A protein and the small-molecule ligand that binds it are described below.
Small molecule (SMILES): CC(=O)N[C@@H]1[C@@H](O)[C@H](O)[C@@H](CO)O[C@H]1O

Binding-site contacts:
Ligand atom O3 contacts residue CYS333 of chain 1.A at 3.3 Å (h-bond).
Ligand atom C1 contacts residue ASN170 of chain 1.A at 1.4 Å.
Ligand atom O5 contacts residue LYS160 of chain 1.A at 3.9 Å.
Ligand atom O5 contacts residue ASN170 of chain 1.A at 2.3 Å (h-bond).
Ligand atom C4 contacts residue ASN170 of chain 1.A at 4.2 Å.
Ligand atom C8 contacts residue PHE267 of chain 1.A at 4.1 Å (hydrophobic).
Ligand atom N2 contacts residue ASN170 of chain 1.A at 3.0 Å (h-bond).
Ligand atom C2 contacts residue SER335 of chain 1.A at 3.9 Å.
Ligand atom C1 contacts residue SER335 of chain 1.A at 4.0 Å.
Ligand atom C3 contacts residue ASN170 of chain 1.A at 3.8 Å.
Ligand atom C7 contacts residue VAL162 of chain 1.A at 4.2 Å (hydrophobic).
Ligand atom C8 contacts residue ASN268 of chain 1.A at 4.0 Å.
Ligand atom C6 contacts residue ASN334 of chain 1.A at 4.5 Å.
Ligand atom C3 contacts residue ASN334 of chain 1.A at 3.6 Å.
Ligand atom C7 contacts residue SER335 of chain 1.A at 3.9 Å.
Ligand atom O7 contacts residue PRO120 of chain 1.A at 3.8 Å.
Ligand atom C8 contacts residue VAL162 of chain 1.A at 3.9 Å (hydrophobic).
Ligand atom O4 contacts residue ASN334 of chain 1.A at 3.8 Å.
Ligand atom C8 contacts residue SER335 of chain 1.A at 3.8 Å.
Ligand atom C6 contacts residue LYS160 of chain 1.A at 4.2 Å.
Ligand atom O5 contacts residue ASN334 of chain 1.A at 4.2 Å.
Ligand atom C3 contacts residue CYS333 of chain 1.A at 4.4 Å (hydrophobic).
Ligand atom O3 contacts residue ASP119 of chain 1.A at 4.1 Å.
Ligand atom C4 contacts residue ASN334 of chain 1.A at 3.9 Å.
Ligand atom C7 contacts residue ASN170 of chain 1.A at 3.5 Å.
Ligand atom O7 contacts residue ASN170 of chain 1.A at 3.6 Å.
Ligand atom N2 contacts residue CYS333 of chain 1.A at 4.4 Å.
Ligand atom C4 contacts residue ASP119 of chain 1.A at 4.2 Å.
Ligand atom C2 contacts residue ASN170 of chain 1.A at 2.5 Å.
Ligand atom C8 contacts residue LEU169 of chain 1.A at 3.6 Å (hydrophobic).
Ligand atom N2 contacts residue SER335 of chain 1.A at 3.0 Å (h-bond).
Ligand atom C5 contacts residue ASN170 of chain 1.A at 3.6 Å.
Ligand atom O6 contacts residue LYS160 of chain 1.A at 2.8 Å (salt-bridge).
Ligand atom C2 contacts residue ASN334 of chain 1.A at 4.4 Å.
Ligand atom C5 contacts residue ASN334 of chain 1.A at 3.5 Å.
Ligand atom C1 contacts residue ASN334 of chain 1.A at 4.1 Å.
Ligand atom C3 contacts residue SER335 of chain 1.A at 4.1 Å.
Ligand atom O7 contacts residue VAL162 of chain 1.A at 4.0 Å.

Sequence of chain 1.A:
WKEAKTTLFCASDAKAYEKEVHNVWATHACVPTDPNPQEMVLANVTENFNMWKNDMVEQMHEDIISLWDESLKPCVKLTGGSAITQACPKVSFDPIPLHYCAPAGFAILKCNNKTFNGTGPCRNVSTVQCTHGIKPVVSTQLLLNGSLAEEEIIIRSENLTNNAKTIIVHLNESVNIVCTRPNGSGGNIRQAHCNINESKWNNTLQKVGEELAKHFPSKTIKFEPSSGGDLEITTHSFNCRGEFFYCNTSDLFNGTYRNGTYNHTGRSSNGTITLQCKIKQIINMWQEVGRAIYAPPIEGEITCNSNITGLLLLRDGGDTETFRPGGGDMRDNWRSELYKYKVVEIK